Sequence of chain 1.A:
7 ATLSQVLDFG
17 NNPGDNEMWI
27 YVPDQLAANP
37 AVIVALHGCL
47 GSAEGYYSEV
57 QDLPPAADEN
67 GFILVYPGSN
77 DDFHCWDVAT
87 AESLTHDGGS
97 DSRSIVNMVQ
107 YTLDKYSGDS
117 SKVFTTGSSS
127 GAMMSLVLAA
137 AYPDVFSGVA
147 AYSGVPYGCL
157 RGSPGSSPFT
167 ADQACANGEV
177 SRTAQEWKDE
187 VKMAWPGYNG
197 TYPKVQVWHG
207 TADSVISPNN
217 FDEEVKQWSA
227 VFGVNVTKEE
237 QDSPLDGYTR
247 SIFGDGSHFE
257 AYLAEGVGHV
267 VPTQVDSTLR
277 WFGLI

A protein and the small-molecule ligand that binds it are described below.
Small molecule (SMILES): CC(=O)N[C@@H]1[C@@H](O)[C@H](O)[C@@H](CO)O[C@H]1O

Binding-site contacts:
Ligand atom C7 contacts residue ASN231 of chain 1.A at 3.3 Å.
Ligand atom C5 contacts residue ASN231 of chain 1.A at 3.6 Å.
Ligand atom N2 contacts residue ASN231 of chain 1.A at 2.9 Å (h-bond).
Ligand atom C8 contacts residue GLY229 of chain 1.A at 3.8 Å.
Ligand atom O7 contacts residue ASN231 of chain 1.A at 3.2 Å (h-bond).
Ligand atom C2 contacts residue ASN231 of chain 1.A at 2.5 Å.
Ligand atom O5 contacts residue ASN231 of chain 1.A at 2.3 Å (h-bond).
Ligand atom C3 contacts residue ASN231 of chain 1.A at 3.8 Å.
Ligand atom C4 contacts residue ASN231 of chain 1.A at 4.2 Å.
Ligand atom C8 contacts residue ASN231 of chain 1.A at 4.5 Å.
Ligand atom C1 contacts residue ASN231 of chain 1.A at 1.4 Å.